Binding-site contacts:
Ligand atom C4' contacts residue B121 of chain 1.R at 2.7 Å.
Ligand atom N3 contacts residue LEU486 of chain 1.C at 3.4 Å (h-bond).
Ligand atom N1 contacts residue LEU486 of chain 1.C at 3.0 Å (h-bond).
Ligand atom N7 contacts residue B121 of chain 1.R at 3.1 Å (h-bond).
Ligand atom C1' contacts residue B121 of chain 1.R at 3.9 Å.
Ligand atom O3' contacts residue ASP487 of chain 1.C at 4.2 Å.
Ligand atom C5 contacts residue B121 of chain 1.R at 3.2 Å.
Ligand atom C2 contacts residue ASP487 of chain 1.C at 4.3 Å.
Ligand atom C3' contacts residue B121 of chain 1.R at 4.1 Å.
Ligand atom C5 contacts residue LEU486 of chain 1.C at 4.0 Å (hydrophobic).
Ligand atom O3' contacts residue B121 of chain 1.R at 4.1 Å.
Ligand atom O2' contacts residue GLU121 of chain 1.C at 4.1 Å.
Ligand atom O3' contacts residue PRO124 of chain 1.C at 4.2 Å.
Ligand atom C6 contacts residue LEU486 of chain 1.C at 3.6 Å (hydrophobic).
Ligand atom C2 contacts residue LEU486 of chain 1.C at 2.9 Å (hydrophobic).
Ligand atom C5' contacts residue B121 of chain 1.R at 2.2 Å.
Ligand atom C8 contacts residue LEU486 of chain 1.C at 3.8 Å (hydrophobic).
Ligand atom N3 contacts residue B121 of chain 1.R at 3.3 Å.
Ligand atom O4' contacts residue B121 of chain 1.R at 2.7 Å (h-bond).
Ligand atom N1 contacts residue B121 of chain 1.R at 3.7 Å.
Ligand atom N9 contacts residue LEU486 of chain 1.C at 4.3 Å.
Ligand atom C4 contacts residue LEU486 of chain 1.C at 3.9 Å (hydrophobic).
Ligand atom C3' contacts residue ASP487 of chain 1.C at 4.0 Å.
Ligand atom C2 contacts residue B121 of chain 1.R at 3.8 Å.
Ligand atom C2' contacts residue LEU486 of chain 1.C at 4.4 Å (hydrophobic).
Ligand atom N3 contacts residue ASP487 of chain 1.C at 4.3 Å.
Ligand atom N6 contacts residue B121 of chain 1.R at 4.0 Å.
Ligand atom C6 contacts residue B121 of chain 1.R at 3.6 Å.
Ligand atom N9 contacts residue B121 of chain 1.R at 3.6 Å.
Ligand atom C4 contacts residue B121 of chain 1.R at 3.2 Å.
Ligand atom O2' contacts residue B121 of chain 1.R at 4.4 Å.
Ligand atom C5' contacts residue ASP487 of chain 1.C at 4.4 Å.
Ligand atom N6 contacts residue LEU486 of chain 1.C at 4.3 Å.
Ligand atom C8 contacts residue B121 of chain 1.R at 3.4 Å.
Ligand atom N7 contacts residue LEU486 of chain 1.C at 3.9 Å.

Sequence of chain 1.C:
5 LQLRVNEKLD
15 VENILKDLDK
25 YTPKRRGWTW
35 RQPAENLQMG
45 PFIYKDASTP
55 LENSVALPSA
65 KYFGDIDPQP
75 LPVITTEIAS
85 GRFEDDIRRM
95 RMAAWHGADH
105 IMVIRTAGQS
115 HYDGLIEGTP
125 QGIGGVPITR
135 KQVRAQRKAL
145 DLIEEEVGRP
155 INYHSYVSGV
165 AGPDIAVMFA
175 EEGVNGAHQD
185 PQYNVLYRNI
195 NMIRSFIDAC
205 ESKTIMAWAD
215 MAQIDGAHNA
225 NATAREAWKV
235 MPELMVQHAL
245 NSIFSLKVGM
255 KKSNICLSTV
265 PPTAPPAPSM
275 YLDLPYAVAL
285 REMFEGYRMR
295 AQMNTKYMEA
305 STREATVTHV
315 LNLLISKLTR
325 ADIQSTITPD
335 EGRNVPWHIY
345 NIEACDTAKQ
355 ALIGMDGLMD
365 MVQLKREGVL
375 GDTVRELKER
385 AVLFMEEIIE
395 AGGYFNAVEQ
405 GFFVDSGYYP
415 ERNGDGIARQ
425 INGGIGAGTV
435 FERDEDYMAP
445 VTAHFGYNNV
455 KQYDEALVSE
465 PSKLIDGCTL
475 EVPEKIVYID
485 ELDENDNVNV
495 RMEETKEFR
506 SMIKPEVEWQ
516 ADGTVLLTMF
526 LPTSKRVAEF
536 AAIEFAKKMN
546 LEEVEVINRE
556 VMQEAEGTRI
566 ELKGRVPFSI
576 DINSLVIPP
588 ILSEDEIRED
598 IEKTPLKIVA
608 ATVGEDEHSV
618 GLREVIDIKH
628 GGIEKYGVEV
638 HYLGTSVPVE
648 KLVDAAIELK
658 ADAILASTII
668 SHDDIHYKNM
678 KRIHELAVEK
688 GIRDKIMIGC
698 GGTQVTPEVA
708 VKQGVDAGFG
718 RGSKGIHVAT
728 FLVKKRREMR

A protein and the small-molecule ligand that binds it are described below.
Small molecule (SMILES): C[C@H]1O[C@@H](n2cnc3c(N)ncnc32)[C@H](O)[C@@H]1O